Binding-site contacts:
Ligand atom CB contacts residue LYS263 of chain 1.A at 4.3 Å.
Ligand atom OXT contacts residue PRO235 of chain 1.A at 4.0 Å.
Ligand atom C contacts residue PRO235 of chain 1.A at 4.2 Å (hydrophobic).
Ligand atom CG contacts residue VAL261 of chain 1.A at 4.4 Å (hydrophobic).
Ligand atom ND1 contacts residue VAL261 of chain 1.A at 4.2 Å.
Ligand atom CE1 contacts residue LEU260 of chain 1.A at 4.0 Å (hydrophobic).
Ligand atom CD2 contacts residue TYR321 of chain 1.A at 3.0 Å (hydrophobic).
Ligand atom CG contacts residue LEU260 of chain 1.A at 3.9 Å (hydrophobic).
Ligand atom O contacts residue LYS263 of chain 1.A at 2.9 Å (salt-bridge).
Ligand atom NE2 contacts residue LYS323 of chain 1.A at 3.4 Å.
Ligand atom C contacts residue ASN55 of chain 1.A at 4.1 Å.
Ligand atom O contacts residue PRO235 of chain 1.A at 3.8 Å.
Ligand atom ND1 contacts residue LYS323 of chain 1.A at 3.9 Å.
Ligand atom C contacts residue LEU260 of chain 1.A at 3.8 Å (hydrophobic).
Ligand atom CE1 contacts residue PRO262 of chain 1.A at 4.4 Å (hydrophobic).
Ligand atom ND1 contacts residue LEU260 of chain 1.A at 3.4 Å (h-bond).
Ligand atom CD2 contacts residue PHE322 of chain 1.A at 4.2 Å (hydrophobic).
Ligand atom C contacts residue LYS263 of chain 1.A at 4.1 Å.
Ligand atom CG contacts residue LYS323 of chain 1.A at 4.2 Å.
Ligand atom CB contacts residue LEU260 of chain 1.A at 3.4 Å (hydrophobic).
Ligand atom NE2 contacts residue PHE322 of chain 1.A at 3.4 Å.
Ligand atom CG contacts residue TYR321 of chain 1.A at 3.8 Å (hydrophobic).
Ligand atom CE1 contacts residue LYS323 of chain 1.A at 3.4 Å.
Ligand atom O contacts residue VAL261 of chain 1.A at 4.4 Å.
Ligand atom CB contacts residue PRO262 of chain 1.A at 4.3 Å (hydrophobic).
Ligand atom NE2 contacts residue TYR321 of chain 1.A at 3.0 Å (h-bond).
Ligand atom O contacts residue ASN55 of chain 1.A at 4.4 Å.
Ligand atom ND1 contacts residue TYR321 of chain 1.A at 4.2 Å.
Ligand atom CE1 contacts residue PHE322 of chain 1.A at 3.5 Å (hydrophobic).
Ligand atom CG contacts residue PRO262 of chain 1.A at 4.3 Å (hydrophobic).
Ligand atom O contacts residue LEU260 of chain 1.A at 3.5 Å.
Ligand atom CD2 contacts residue THR320 of chain 1.A at 4.3 Å.
Ligand atom N contacts residue LEU260 of chain 1.A at 3.2 Å.
Ligand atom ND1 contacts residue PRO262 of chain 1.A at 4.0 Å.
Ligand atom NE2 contacts residue THR320 of chain 1.A at 4.4 Å.
Ligand atom CA contacts residue LEU260 of chain 1.A at 3.6 Å (hydrophobic).
Ligand atom OXT contacts residue ASN55 of chain 1.A at 3.6 Å (h-bond).
Ligand atom CD2 contacts residue LYS323 of chain 1.A at 4.0 Å.
Ligand atom CE1 contacts residue TYR321 of chain 1.A at 3.8 Å (hydrophobic).
Ligand atom CB contacts residue VAL261 of chain 1.A at 3.8 Å (hydrophobic).

Sequence of chain 1.A:
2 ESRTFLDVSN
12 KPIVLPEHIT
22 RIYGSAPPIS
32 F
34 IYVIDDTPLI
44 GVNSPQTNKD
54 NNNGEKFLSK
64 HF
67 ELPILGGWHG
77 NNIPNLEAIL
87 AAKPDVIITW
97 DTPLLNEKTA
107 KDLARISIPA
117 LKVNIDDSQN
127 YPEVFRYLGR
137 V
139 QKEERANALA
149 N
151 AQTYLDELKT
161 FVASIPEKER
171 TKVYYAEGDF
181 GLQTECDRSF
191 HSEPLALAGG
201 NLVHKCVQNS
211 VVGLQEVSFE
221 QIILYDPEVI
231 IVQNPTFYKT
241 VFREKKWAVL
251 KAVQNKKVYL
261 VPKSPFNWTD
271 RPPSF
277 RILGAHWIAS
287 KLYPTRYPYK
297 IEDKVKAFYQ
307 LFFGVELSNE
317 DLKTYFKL

The protein below binds the small molecule below.
Small molecule (SMILES): N[C@@H](Cc1c[nH]c[nH+]1)C(=O)O